Sequence of chain 1.A:
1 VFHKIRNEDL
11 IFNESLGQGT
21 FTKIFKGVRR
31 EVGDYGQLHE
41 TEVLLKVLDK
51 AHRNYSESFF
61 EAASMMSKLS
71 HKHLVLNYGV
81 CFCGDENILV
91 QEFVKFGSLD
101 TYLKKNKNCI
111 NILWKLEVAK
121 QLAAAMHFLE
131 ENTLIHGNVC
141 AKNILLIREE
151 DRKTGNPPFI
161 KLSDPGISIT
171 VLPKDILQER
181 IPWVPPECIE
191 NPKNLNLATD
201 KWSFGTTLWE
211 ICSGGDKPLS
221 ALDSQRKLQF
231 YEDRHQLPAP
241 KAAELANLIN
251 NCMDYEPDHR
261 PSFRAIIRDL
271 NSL

Binding-site contacts:
Ligand atom C5 contacts residue SER98 of chain 1.A at 3.9 Å.
Ligand atom C8 contacts residue LEU44 of chain 1.A at 3.7 Å (hydrophobic).
Ligand atom N7 contacts residue LEU145 of chain 1.A at 3.5 Å.
Ligand atom N30 contacts residue PHE93 of chain 1.A at 3.7 Å.
Ligand atom N12 contacts residue PHE93 of chain 1.A at 3.8 Å.
Ligand atom N12 contacts residue LEU44 of chain 1.A at 3.3 Å.
Ligand atom C28 contacts residue GLY97 of chain 1.A at 3.9 Å.
Ligand atom N12 contacts residue GLU92 of chain 1.A at 3.6 Å.
Ligand atom C8 contacts residue LEU145 of chain 1.A at 3.5 Å (hydrophobic).
Ligand atom C28 contacts residue VAL94 of chain 1.A at 3.6 Å (hydrophobic).
Ligand atom C29 contacts residue GLY97 of chain 1.A at 3.7 Å.
Ligand atom C9 contacts residue LEU44 of chain 1.A at 3.6 Å (hydrophobic).
Ligand atom C6 contacts residue ILE24 of chain 1.A at 3.6 Å (hydrophobic).
Ligand atom C23 contacts residue LYS95 of chain 1.A at 3.9 Å.
Ligand atom C13 contacts residue LEU44 of chain 1.A at 3.5 Å (hydrophobic).
Ligand atom C4 contacts residue SER98 of chain 1.A at 3.6 Å.
Ligand atom N30 contacts residue VAL94 of chain 1.A at 3.2 Å (h-bond).
Ligand atom C28 contacts residue PHE93 of chain 1.A at 3.8 Å (hydrophobic).
Ligand atom N10 contacts residue VAL94 of chain 1.A at 3.9 Å.
Ligand atom C18 contacts residue LEU16 of chain 1.A at 3.8 Å (hydrophobic).
Ligand atom C9 contacts residue LEU145 of chain 1.A at 3.3 Å (hydrophobic).
Ligand atom C14 contacts residue VAL94 of chain 1.A at 3.8 Å (hydrophobic).
Ligand atom C16 contacts residue GLY97 of chain 1.A at 3.8 Å.
Ligand atom C29 contacts residue VAL94 of chain 1.A at 3.6 Å (hydrophobic).
Ligand atom C27 contacts residue PHE96 of chain 1.A at 3.4 Å (hydrophobic).
Ligand atom N10 contacts residue LEU44 of chain 1.A at 3.3 Å.
Ligand atom C27 contacts residue GLY97 of chain 1.A at 3.8 Å.
Ligand atom C29 contacts residue LEU16 of chain 1.A at 3.6 Å (hydrophobic).
Ligand atom C27 contacts residue LYS95 of chain 1.A at 3.7 Å.
Ligand atom C13 contacts residue VAL94 of chain 1.A at 3.5 Å (hydrophobic).
Ligand atom O1 contacts residue LYS46 of chain 1.A at 2.7 Å (salt-bridge).
Ligand atom C16 contacts residue LEU16 of chain 1.A at 3.6 Å (hydrophobic).
Ligand atom C19 contacts residue LEU16 of chain 1.A at 3.9 Å (hydrophobic).
Ligand atom C2 contacts residue LYS46 of chain 1.A at 3.7 Å.
Ligand atom C20 contacts residue LYS95 of chain 1.A at 3.9 Å.
Ligand atom N12 contacts residue VAL94 of chain 1.A at 3.3 Å.
Ligand atom O1 contacts residue SER163 of chain 1.A at 3.0 Å (h-bond).
Ligand atom C26 contacts residue PHE96 of chain 1.A at 3.2 Å (hydrophobic).
Ligand atom N10 contacts residue GLU92 of chain 1.A at 3.0 Å (salt-bridge).
Ligand atom C28 contacts residue LYS95 of chain 1.A at 3.9 Å.

A protein and the small-molecule ligand that binds it are described below.
Small molecule (SMILES): O=C(Nc1c[nH]nc1-c1nc2cc(CN3CCOCC3)ccc2[nH]1)NC1CC1